This protein binds this small molecule.
Small molecule (SMILES): CC[C@@H]1C[C@@]2(C)C=C(C)[C@@H](C)C[C@]23NC(=O)C(=C3O)C(=O)[C@@]2(C)[C@@H]3CCC[C@H](O)[C@H]3C=C[C@H]2C[C@H]1O

Binding-site contacts:
Ligand atom C31 contacts residue TYR95 of chain 1.D at 3.4 Å (hydrophobic).
Ligand atom C20 contacts residue ILE20 of chain 1.D at 3.9 Å (hydrophobic).
Ligand atom C20 contacts residue VAL42 of chain 1.D at 3.8 Å (hydrophobic).
Ligand atom C14 contacts residue GLN75 of chain 1.D at 3.8 Å.
Ligand atom C09 contacts residue LEU126 of chain 1.D at 3.8 Å (hydrophobic).
Ligand atom C06 contacts residue ARG129 of chain 1.D at 3.6 Å.
Ligand atom C28 contacts residue ILE137 of chain 1.D at 3.7 Å (hydrophobic).
Ligand atom C30 contacts residue PHE44 of chain 1.D at 3.7 Å (hydrophobic).
Ligand atom C14 contacts residue MET97 of chain 1.D at 3.6 Å (hydrophobic).
Ligand atom O10 contacts residue THR100 of chain 1.D at 3.0 Å (h-bond).
Ligand atom C22 contacts residue ILE36 of chain 1.B at 3.8 Å (hydrophobic).
Ligand atom C25 contacts residue GLN75 of chain 1.D at 3.6 Å.
Ligand atom O24 contacts residue VAL42 of chain 1.D at 3.7 Å.
Ligand atom C13 contacts residue THR100 of chain 1.D at 3.9 Å.
Ligand atom C13 contacts residue MET97 of chain 1.D at 4.0 Å (hydrophobic).
Ligand atom O23 contacts residue ILE36 of chain 1.B at 3.6 Å.
Ligand atom C35 contacts residue ILE137 of chain 1.D at 3.6 Å (hydrophobic).
Ligand atom O01 contacts residue SER135 of chain 1.D at 3.2 Å (h-bond).
Ligand atom C13 contacts residue GLN75 of chain 1.D at 3.6 Å.
Ligand atom C14 contacts residue LYS104 of chain 1.D at 3.7 Å.
Ligand atom C21 contacts residue ILE65 of chain 1.D at 3.9 Å (hydrophobic).
Ligand atom C14 contacts residue TYR95 of chain 1.D at 3.5 Å (hydrophobic).
Ligand atom C20 contacts residue ILE65 of chain 1.D at 3.8 Å (hydrophobic).
Ligand atom N36 contacts residue ILE137 of chain 1.D at 3.8 Å.
Ligand atom O26 contacts residue TYR95 of chain 1.D at 3.3 Å (h-bond).
Ligand atom O10 contacts residue LEU126 of chain 1.D at 3.2 Å.
Ligand atom O24 contacts residue GLN75 of chain 1.D at 3.1 Å (h-bond).
Ligand atom C33 contacts residue TYR95 of chain 1.D at 3.7 Å (hydrophobic).
Ligand atom C11 contacts residue GLN75 of chain 1.D at 4.0 Å.
Ligand atom C19 contacts residue VAL42 of chain 1.D at 3.3 Å (hydrophobic).
Ligand atom C21 contacts residue ILE36 of chain 1.B at 3.8 Å (hydrophobic).
Ligand atom C04 contacts residue VAL42 of chain 1.D at 4.0 Å (hydrophobic).
Ligand atom C32 contacts residue LEU124 of chain 1.D at 3.9 Å (hydrophobic).
Ligand atom O01 contacts residue THR18 of chain 1.D at 3.8 Å.
Ligand atom C06 contacts residue ILE20 of chain 1.D at 3.6 Å (hydrophobic).
Ligand atom C19 contacts residue ILE20 of chain 1.D at 3.6 Å (hydrophobic).
Ligand atom O26 contacts residue SER63 of chain 1.D at 3.9 Å.
Ligand atom O26 contacts residue GLN75 of chain 1.D at 2.7 Å (h-bond).
Ligand atom C32 contacts residue TYR95 of chain 1.D at 3.3 Å (hydrophobic).
Ligand atom C21 contacts residue ILE20 of chain 1.D at 3.9 Å (hydrophobic).

Sequence of chain 1.B:
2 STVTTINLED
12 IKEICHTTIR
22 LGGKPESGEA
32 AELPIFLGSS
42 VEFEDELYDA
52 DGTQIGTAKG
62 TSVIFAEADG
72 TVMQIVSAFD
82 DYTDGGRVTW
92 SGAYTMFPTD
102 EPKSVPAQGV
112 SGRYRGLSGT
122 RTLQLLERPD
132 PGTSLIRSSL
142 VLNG

Sequence of chain 1.D:
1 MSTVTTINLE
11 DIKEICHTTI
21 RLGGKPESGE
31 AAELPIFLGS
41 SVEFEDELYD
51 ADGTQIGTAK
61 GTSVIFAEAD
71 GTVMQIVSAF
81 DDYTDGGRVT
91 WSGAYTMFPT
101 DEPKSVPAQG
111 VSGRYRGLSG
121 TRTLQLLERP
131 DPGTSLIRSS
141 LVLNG